A small-molecule ligand and the protein it binds are described below.
Small molecule (SMILES): O=C1NCCc2[nH]c(-c3ccnc(-c4cnc5ccccc5c4)c3)cc21

Binding-site contacts:
Ligand atom C12 contacts residue LEU163 of chain 1.D at 3.7 Å (hydrophobic).
Ligand atom N16 contacts residue CYS110 of chain 1.D at 3.8 Å.
Ligand atom N16 contacts residue LEU40 of chain 1.D at 3.7 Å.
Ligand atom N7 contacts residue ASP177 of chain 1.D at 2.8 Å (salt-bridge).
Ligand atom C17 contacts residue CYS110 of chain 1.D at 3.6 Å (hydrophobic).
Ligand atom C17 contacts residue LEU40 of chain 1.D at 3.9 Å (hydrophobic).
Ligand atom C22 contacts residue ASP112 of chain 1.D at 3.7 Å.
Ligand atom C13 contacts residue LEU163 of chain 1.D at 3.5 Å (hydrophobic).
Ligand atom C4 contacts residue VAL48 of chain 1.D at 3.8 Å (hydrophobic).
Ligand atom C25 contacts residue LEU40 of chain 1.D at 3.8 Å (hydrophobic).
Ligand atom C8 contacts residue LEU42 of chain 1.D at 3.3 Å (hydrophobic).
Ligand atom C10 contacts residue LEU111 of chain 1.D at 3.6 Å (hydrophobic).
Ligand atom N16 contacts residue LEU111 of chain 1.D at 3.3 Å (h-bond).
Ligand atom C10 contacts residue ALA61 of chain 1.D at 3.7 Å (hydrophobic).
Ligand atom N7 contacts residue GLY43 of chain 1.D at 3.6 Å.
Ligand atom N16 contacts residue ASP112 of chain 1.D at 3.2 Å.
Ligand atom C6 contacts residue ASP177 of chain 1.D at 3.5 Å.
Ligand atom N15 contacts residue LEU111 of chain 1.D at 3.0 Å (h-bond).
Ligand atom C19 contacts residue LEU40 of chain 1.D at 3.6 Å (hydrophobic).
Ligand atom C3 contacts residue MET108 of chain 1.D at 3.8 Å (hydrophobic).
Ligand atom C17 contacts residue ASP112 of chain 1.D at 3.8 Å.
Ligand atom N15 contacts residue GLU109 of chain 1.D at 3.9 Å.
Ligand atom C8 contacts residue ASP177 of chain 1.D at 3.4 Å.
Ligand atom C10 contacts residue GLU109 of chain 1.D at 3.3 Å.
Ligand atom C6 contacts residue LYS63 of chain 1.D at 3.9 Å.
Ligand atom C21 contacts residue LEU111 of chain 1.D at 3.6 Å (hydrophobic).
Ligand atom C3 contacts residue THR176 of chain 1.D at 3.8 Å.
Ligand atom C17 contacts residue LEU111 of chain 1.D at 3.1 Å (hydrophobic).
Ligand atom C18 contacts residue LEU111 of chain 1.D at 3.3 Å (hydrophobic).
Ligand atom O26 contacts residue ASP177 of chain 1.D at 3.3 Å.
Ligand atom N1 contacts residue LEU163 of chain 1.D at 3.9 Å.
Ligand atom C3 contacts residue VAL48 of chain 1.D at 3.9 Å (hydrophobic).
Ligand atom O26 contacts residue LYS63 of chain 1.D at 3.0 Å (salt-bridge).
Ligand atom C20 contacts residue LEU111 of chain 1.D at 3.7 Å (hydrophobic).
Ligand atom C21 contacts residue ASP112 of chain 1.D at 3.6 Å.
Ligand atom C8 contacts residue GLY43 of chain 1.D at 3.2 Å.
Ligand atom C21 contacts residue LEU40 of chain 1.D at 3.7 Å (hydrophobic).
Ligand atom C19 contacts residue LEU111 of chain 1.D at 3.6 Å (hydrophobic).
Ligand atom N15 contacts residue ALA61 of chain 1.D at 3.9 Å.
Ligand atom C4 contacts residue THR176 of chain 1.D at 3.7 Å.

Sequence of chain 1.D:
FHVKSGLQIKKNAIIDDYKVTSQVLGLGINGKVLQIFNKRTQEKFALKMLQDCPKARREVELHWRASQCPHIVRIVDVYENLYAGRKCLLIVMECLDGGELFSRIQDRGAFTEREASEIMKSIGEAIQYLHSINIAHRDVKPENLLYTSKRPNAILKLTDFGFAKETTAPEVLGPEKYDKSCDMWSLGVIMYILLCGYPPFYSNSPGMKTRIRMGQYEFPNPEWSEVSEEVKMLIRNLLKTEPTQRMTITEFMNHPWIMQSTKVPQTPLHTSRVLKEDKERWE